Binding-site contacts:
Ligand atom CBA contacts residue LEU208 of chain 1.B at 3.6 Å (hydrophobic).
Ligand atom CAA contacts residue ARG212 of chain 1.B at 3.9 Å.
Ligand atom CLH contacts residue ALA205 of chain 1.B at 3.7 Å.
Ligand atom CAM contacts residue SER89 of chain 1.B at 3.6 Å.
Ligand atom CAA contacts residue LEU208 of chain 1.B at 3.4 Å (hydrophobic).
Ligand atom CAD contacts residue SER89 of chain 1.B at 3.9 Å.
Ligand atom CAV contacts residue SER89 of chain 1.B at 3.5 Å.
Ligand atom CAO contacts residue MET122 of chain 1.B at 3.8 Å (hydrophobic).
Ligand atom CBA contacts residue ALA48 of chain 1.B at 3.4 Å (hydrophobic).
Ligand atom CAL contacts residue MET122 of chain 1.B at 3.9 Å (hydrophobic).
Ligand atom NBD contacts residue LEU208 of chain 1.B at 3.5 Å (h-bond).
Ligand atom OAF contacts residue ALA205 of chain 1.B at 3.6 Å.
Ligand atom CAK contacts residue TYR118 of chain 1.B at 3.9 Å (hydrophobic).
Ligand atom CLI contacts residue LEU44 of chain 1.B at 3.1 Å.
Ligand atom CAX contacts residue ALA48 of chain 1.B at 3.9 Å (hydrophobic).
Ligand atom CLH contacts residue MET85 of chain 1.B at 3.7 Å.
Ligand atom CAV contacts residue HIS51 of chain 1.B at 3.7 Å.
Ligand atom CAE contacts residue MET47 of chain 1.B at 3.8 Å (hydrophobic).
Ligand atom OAF contacts residue PHE86 of chain 1.B at 3.9 Å.
Ligand atom OAG contacts residue SER89 of chain 1.B at 3.8 Å.
Ligand atom NBD contacts residue ALA48 of chain 1.B at 3.6 Å.
Ligand atom CAX contacts residue LEU208 of chain 1.B at 3.9 Å (hydrophobic).
Ligand atom CAE contacts residue LEU44 of chain 1.B at 3.5 Å (hydrophobic).
Ligand atom CAQ contacts residue MET85 of chain 1.B at 3.8 Å (hydrophobic).
Ligand atom CLH contacts residue MET209 of chain 1.B at 3.9 Å.
Ligand atom CAJ contacts residue ILE109 of chain 1.B at 3.9 Å (hydrophobic).
Ligand atom CAR contacts residue LEU208 of chain 1.B at 3.7 Å (hydrophobic).
Ligand atom CAO contacts residue TYR126 of chain 1.B at 3.2 Å (hydrophobic).
Ligand atom CAB contacts residue TRP211 of chain 1.B at 3.7 Å (hydrophobic).
Ligand atom CAA contacts residue TRP211 of chain 1.B at 3.7 Å (hydrophobic).
Ligand atom CAB contacts residue LEU208 of chain 1.B at 3.7 Å (hydrophobic).
Ligand atom CAD contacts residue PHE93 of chain 1.B at 3.9 Å (hydrophobic).
Ligand atom CAB contacts residue THR45 of chain 1.B at 3.9 Å.
Ligand atom CAM contacts residue MET85 of chain 1.B at 3.8 Å (hydrophobic).
Ligand atom CAA contacts residue VAL52 of chain 1.B at 3.6 Å (hydrophobic).
Ligand atom CAC contacts residue LEU44 of chain 1.B at 3.3 Å (hydrophobic).
Ligand atom CAT contacts residue PHE86 of chain 1.B at 3.5 Å (hydrophobic).
Ligand atom CAR contacts residue ALA48 of chain 1.B at 3.4 Å (hydrophobic).
Ligand atom CAL contacts residue TYR126 of chain 1.B at 3.4 Å (hydrophobic).
Ligand atom OAG contacts residue HIS51 of chain 1.B at 2.6 Å.

A protein and the small-molecule ligand that binds it are described below.
Small molecule (SMILES): CN(C)c1cc(Cl)c(C(=O)N(Cc2ccccc2)c2ccc(O)c(C(C)(C)C)c2)c(Cl)c1

Sequence of chain 1.B:
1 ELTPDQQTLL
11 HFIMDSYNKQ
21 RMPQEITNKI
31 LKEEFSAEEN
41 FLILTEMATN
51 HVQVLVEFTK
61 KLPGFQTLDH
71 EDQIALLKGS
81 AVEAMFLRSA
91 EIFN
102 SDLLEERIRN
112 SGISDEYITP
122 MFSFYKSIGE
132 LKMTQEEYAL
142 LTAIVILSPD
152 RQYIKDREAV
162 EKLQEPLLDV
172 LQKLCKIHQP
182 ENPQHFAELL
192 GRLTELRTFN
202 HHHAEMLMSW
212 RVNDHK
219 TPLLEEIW